The small molecule below binds the protein below.
Small molecule (SMILES): CC(=O)N[C@@H]1[C@@H](O)[C@H](O)[C@@H](CO)O[C@H]1O

Binding-site contacts:
Ligand atom O7 contacts residue ASN218 of chain 1.E at 3.3 Å.
Ligand atom O6 contacts residue SER258 of chain 1.E at 2.3 Å (h-bond).
Ligand atom C2 contacts residue THR220 of chain 1.E at 4.5 Å.
Ligand atom C7 contacts residue ASN218 of chain 1.E at 3.3 Å.
Ligand atom C5 contacts residue LEU261 of chain 1.E at 4.1 Å (hydrophobic).
Ligand atom O7 contacts residue GLY221 of chain 1.E at 4.3 Å.
Ligand atom O6 contacts residue ARG257 of chain 1.E at 4.4 Å.
Ligand atom C8 contacts residue ASN218 of chain 1.E at 4.4 Å.
Ligand atom O7 contacts residue THR220 of chain 1.E at 3.6 Å (h-bond).
Ligand atom C5 contacts residue ASN218 of chain 1.E at 3.7 Å.
Ligand atom C6 contacts residue SER258 of chain 1.E at 3.3 Å.
Ligand atom O5 contacts residue ASN218 of chain 1.E at 2.4 Å (h-bond).
Ligand atom O4 contacts residue ASN260 of chain 1.E at 3.6 Å (h-bond).
Ligand atom C4 contacts residue ASN218 of chain 1.E at 4.2 Å.
Ligand atom N2 contacts residue ASN218 of chain 1.E at 2.9 Å (h-bond).
Ligand atom C6 contacts residue LEU261 of chain 1.E at 3.7 Å (hydrophobic).
Ligand atom C2 contacts residue ASN218 of chain 1.E at 2.4 Å.
Ligand atom O6 contacts residue GLU259 of chain 1.E at 4.5 Å.
Ligand atom O6 contacts residue ASN218 of chain 1.E at 3.9 Å.
Ligand atom C1 contacts residue ASN218 of chain 1.E at 1.4 Å.
Ligand atom C3 contacts residue ASN218 of chain 1.E at 3.8 Å.

Sequence of chain 1.E:
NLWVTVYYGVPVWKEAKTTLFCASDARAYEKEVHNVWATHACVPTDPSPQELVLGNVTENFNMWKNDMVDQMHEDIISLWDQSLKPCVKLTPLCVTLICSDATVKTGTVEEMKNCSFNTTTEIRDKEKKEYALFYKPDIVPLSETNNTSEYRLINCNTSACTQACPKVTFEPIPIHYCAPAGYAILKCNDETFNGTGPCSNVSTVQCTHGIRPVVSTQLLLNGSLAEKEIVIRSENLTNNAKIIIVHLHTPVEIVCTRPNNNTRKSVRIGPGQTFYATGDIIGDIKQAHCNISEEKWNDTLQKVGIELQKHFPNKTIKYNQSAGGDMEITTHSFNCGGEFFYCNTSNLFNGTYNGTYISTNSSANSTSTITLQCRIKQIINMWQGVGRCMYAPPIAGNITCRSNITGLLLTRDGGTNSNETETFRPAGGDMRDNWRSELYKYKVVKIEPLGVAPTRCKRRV